This protein binds this small molecule.
Small molecule (SMILES): N[C@@H](CCC(=O)O)C(=O)O

Binding-site contacts:
Ligand atom OE2 contacts residue THR190 of chain 1.C at 4.3 Å.
Ligand atom CD contacts residue GLU209 of chain 1.C at 4.1 Å.
Ligand atom OXT contacts residue ARG112 of chain 1.C at 2.8 Å (salt-bridge).
Ligand atom N contacts residue PRO105 of chain 1.C at 2.9 Å (h-bond).
Ligand atom O contacts residue GLY157 of chain 1.C at 3.2 Å.
Ligand atom CD contacts residue THR159 of chain 1.C at 3.8 Å.
Ligand atom CG contacts residue GLU209 of chain 1.C at 3.2 Å.
Ligand atom C contacts residue TYR77 of chain 1.C at 3.6 Å (hydrophobic).
Ligand atom CA contacts residue GLU209 of chain 1.C at 3.3 Å.
Ligand atom OXT contacts residue PRO105 of chain 1.C at 3.7 Å.
Ligand atom N contacts residue THR107 of chain 1.C at 2.9 Å (h-bond).
Ligand atom C contacts residue SER158 of chain 1.C at 3.4 Å.
Ligand atom OXT contacts residue TYR77 of chain 1.C at 3.5 Å.
Ligand atom CG contacts residue LEU154 of chain 1.C at 4.1 Å (hydrophobic).
Ligand atom O contacts residue TYR77 of chain 1.C at 3.4 Å.
Ligand atom CB contacts residue SER158 of chain 1.C at 4.2 Å.
Ligand atom CA contacts residue TYR77 of chain 1.C at 4.1 Å (hydrophobic).
Ligand atom CG contacts residue TYR77 of chain 1.C at 4.3 Å (hydrophobic).
Ligand atom N contacts residue SER158 of chain 1.C at 4.1 Å.
Ligand atom N contacts residue TYR77 of chain 1.C at 4.0 Å.
Ligand atom N contacts residue GLU209 of chain 1.C at 2.8 Å (salt-bridge).
Ligand atom OXT contacts residue SER158 of chain 1.C at 4.0 Å.
Ligand atom CA contacts residue PRO105 of chain 1.C at 4.1 Å (hydrophobic).
Ligand atom OE1 contacts residue GLU209 of chain 1.C at 3.8 Å.
Ligand atom N contacts residue TYR236 of chain 1.C at 3.6 Å.
Ligand atom CG contacts residue MET212 of chain 1.C at 4.0 Å (hydrophobic).
Ligand atom CD contacts residue LEU154 of chain 1.C at 3.7 Å (hydrophobic).
Ligand atom C contacts residue THR107 of chain 1.C at 3.6 Å.
Ligand atom OXT contacts residue LEU106 of chain 1.C at 3.5 Å.
Ligand atom CA contacts residue SER158 of chain 1.C at 3.2 Å.
Ligand atom OE1 contacts residue THR159 of chain 1.C at 2.6 Å (h-bond).
Ligand atom CB contacts residue TYR77 of chain 1.C at 3.8 Å (hydrophobic).
Ligand atom O contacts residue SER158 of chain 1.C at 2.9 Å (h-bond).
Ligand atom OXT contacts residue THR107 of chain 1.C at 2.8 Å (h-bond).
Ligand atom C contacts residue ARG112 of chain 1.C at 3.4 Å.
Ligand atom O contacts residue ARG112 of chain 1.C at 2.8 Å (salt-bridge).
Ligand atom OE2 contacts residue LEU154 of chain 1.C at 2.8 Å.
Ligand atom CA contacts residue THR107 of chain 1.C at 3.3 Å.
Ligand atom CB contacts residue LEU154 of chain 1.C at 4.0 Å (hydrophobic).
Ligand atom CB contacts residue GLU209 of chain 1.C at 4.0 Å.

Sequence of chain 1.C:
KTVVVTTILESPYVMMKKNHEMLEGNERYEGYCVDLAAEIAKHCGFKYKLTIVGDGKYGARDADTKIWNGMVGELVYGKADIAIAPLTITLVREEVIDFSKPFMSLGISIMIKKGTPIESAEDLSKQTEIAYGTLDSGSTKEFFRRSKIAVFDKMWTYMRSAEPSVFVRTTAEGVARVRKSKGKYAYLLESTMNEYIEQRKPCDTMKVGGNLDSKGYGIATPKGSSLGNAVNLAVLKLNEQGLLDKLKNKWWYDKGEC